Binding-site contacts:
Ligand atom O7 contacts residue ASN1116 of chain 1.B at 3.1 Å (h-bond).
Ligand atom C8 contacts residue ASN1116 of chain 1.B at 4.2 Å.
Ligand atom C1 contacts residue ASN1116 of chain 1.B at 1.4 Å.
Ligand atom C4 contacts residue ASN1116 of chain 1.B at 4.2 Å.
Ligand atom C8 contacts residue VAL1115 of chain 1.B at 4.0 Å (hydrophobic).
Ligand atom C8 contacts residue ILE1114 of chain 1.B at 3.7 Å (hydrophobic).
Ligand atom C7 contacts residue ASN1116 of chain 1.B at 3.3 Å.
Ligand atom O5 contacts residue ASN1116 of chain 1.B at 2.4 Å (h-bond).
Ligand atom N2 contacts residue ASN1116 of chain 1.B at 2.9 Å (h-bond).
Ligand atom C5 contacts residue ASN1116 of chain 1.B at 3.6 Å.
Ligand atom C2 contacts residue ASN1116 of chain 1.B at 2.5 Å.
Ligand atom C3 contacts residue ASN1116 of chain 1.B at 3.8 Å.

Sequence of chain 1.B:
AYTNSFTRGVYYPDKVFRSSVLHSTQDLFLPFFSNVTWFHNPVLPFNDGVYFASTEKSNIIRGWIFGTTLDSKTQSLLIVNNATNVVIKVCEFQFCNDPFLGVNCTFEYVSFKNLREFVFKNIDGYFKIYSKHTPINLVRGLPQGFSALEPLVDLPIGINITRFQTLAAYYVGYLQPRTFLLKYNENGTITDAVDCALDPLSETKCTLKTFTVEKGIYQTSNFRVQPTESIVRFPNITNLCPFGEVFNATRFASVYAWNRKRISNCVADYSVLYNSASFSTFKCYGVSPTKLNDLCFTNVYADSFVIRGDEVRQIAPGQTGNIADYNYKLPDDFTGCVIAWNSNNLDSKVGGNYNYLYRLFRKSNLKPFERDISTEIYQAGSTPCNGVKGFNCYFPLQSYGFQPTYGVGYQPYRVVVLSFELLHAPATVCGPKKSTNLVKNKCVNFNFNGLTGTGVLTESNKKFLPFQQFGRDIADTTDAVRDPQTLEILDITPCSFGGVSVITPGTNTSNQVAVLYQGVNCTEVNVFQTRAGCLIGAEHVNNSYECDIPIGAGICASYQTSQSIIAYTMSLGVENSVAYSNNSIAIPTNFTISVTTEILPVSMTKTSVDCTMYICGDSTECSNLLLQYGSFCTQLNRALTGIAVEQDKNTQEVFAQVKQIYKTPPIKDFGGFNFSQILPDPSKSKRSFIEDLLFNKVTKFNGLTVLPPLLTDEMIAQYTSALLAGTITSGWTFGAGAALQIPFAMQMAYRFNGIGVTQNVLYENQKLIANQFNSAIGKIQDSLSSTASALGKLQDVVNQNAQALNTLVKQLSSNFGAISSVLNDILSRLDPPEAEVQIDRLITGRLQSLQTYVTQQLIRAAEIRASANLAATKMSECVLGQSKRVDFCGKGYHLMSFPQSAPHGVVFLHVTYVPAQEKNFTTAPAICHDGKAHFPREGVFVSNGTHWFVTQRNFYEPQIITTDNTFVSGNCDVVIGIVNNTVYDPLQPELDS

This small molecule binds to this protein.
Small molecule (SMILES): CC(=O)N[C@@H]1[C@@H](O)[C@H](O)[C@@H](CO)O[C@H]1O